Sequence of chain 1.P:
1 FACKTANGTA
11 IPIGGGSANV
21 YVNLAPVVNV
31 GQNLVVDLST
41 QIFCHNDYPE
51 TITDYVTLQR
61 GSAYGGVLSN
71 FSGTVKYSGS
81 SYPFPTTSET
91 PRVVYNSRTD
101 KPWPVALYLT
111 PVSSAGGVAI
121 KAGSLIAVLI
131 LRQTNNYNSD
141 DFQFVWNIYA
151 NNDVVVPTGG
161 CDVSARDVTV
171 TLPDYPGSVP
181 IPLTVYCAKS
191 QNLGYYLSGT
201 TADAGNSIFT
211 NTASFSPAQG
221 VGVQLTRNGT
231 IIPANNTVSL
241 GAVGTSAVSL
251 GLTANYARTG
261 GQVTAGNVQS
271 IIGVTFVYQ

The small molecule below binds the protein below.
Small molecule (SMILES): OC[C@H]1O[C@H](O)[C@@H](O)[C@@H](O)[C@@H]1O

Binding-site contacts:
Ligand atom O3 contacts residue PHE142 of chain 1.P at 4.0 Å.
Ligand atom O1 contacts residue TYR48 of chain 1.P at 3.1 Å.
Ligand atom C2 contacts residue PHE1 of chain 1.P at 3.7 Å (hydrophobic).
Ligand atom C4 contacts residue ASN135 of chain 1.P at 3.6 Å.
Ligand atom O5 contacts residue PHE1 of chain 1.P at 2.6 Å (h-bond).
Ligand atom O6 contacts residue ASP54 of chain 1.P at 2.6 Å (salt-bridge).
Ligand atom C1 contacts residue PHE1 of chain 1.P at 3.4 Å (hydrophobic).
Ligand atom C6 contacts residue ASP47 of chain 1.P at 3.8 Å.
Ligand atom O6 contacts residue PHE1 of chain 1.P at 2.6 Å (h-bond).
Ligand atom O5 contacts residue TYR48 of chain 1.P at 3.9 Å.
Ligand atom O2 contacts residue PHE1 of chain 1.P at 3.0 Å (h-bond).
Ligand atom C5 contacts residue PHE1 of chain 1.P at 3.5 Å (hydrophobic).
Ligand atom C6 contacts residue ILE52 of chain 1.P at 3.4 Å (hydrophobic).
Ligand atom C3 contacts residue ASP140 of chain 1.P at 3.0 Å.
Ligand atom O4 contacts residue ILE52 of chain 1.P at 3.3 Å.
Ligand atom O3 contacts residue GLN133 of chain 1.P at 3.4 Å (h-bond).
Ligand atom C4 contacts residue ILE52 of chain 1.P at 4.0 Å (hydrophobic).
Ligand atom C6 contacts residue TYR48 of chain 1.P at 3.3 Å (hydrophobic).
Ligand atom C5 contacts residue TYR48 of chain 1.P at 3.6 Å (hydrophobic).
Ligand atom O2 contacts residue GLN133 of chain 1.P at 3.7 Å.
Ligand atom C6 contacts residue ASP54 of chain 1.P at 3.6 Å.
Ligand atom O2 contacts residue ILE13 of chain 1.P at 3.4 Å.
Ligand atom C6 contacts residue PHE1 of chain 1.P at 3.5 Å (hydrophobic).
Ligand atom O3 contacts residue ASP140 of chain 1.P at 2.4 Å (salt-bridge).
Ligand atom C4 contacts residue ASP54 of chain 1.P at 3.7 Å.
Ligand atom O4 contacts residue ASN135 of chain 1.P at 2.6 Å (h-bond).
Ligand atom O3 contacts residue ASN135 of chain 1.P at 3.1 Å (h-bond).
Ligand atom C1 contacts residue ILE13 of chain 1.P at 3.3 Å (hydrophobic).
Ligand atom C6 contacts residue ASN46 of chain 1.P at 3.2 Å.
Ligand atom O6 contacts residue ASP47 of chain 1.P at 3.1 Å (salt-bridge).
Ligand atom C3 contacts residue ASN135 of chain 1.P at 3.7 Å.
Ligand atom O6 contacts residue ASN46 of chain 1.P at 2.8 Å (h-bond).
Ligand atom C2 contacts residue ILE13 of chain 1.P at 3.3 Å (hydrophobic).
Ligand atom O5 contacts residue ASP47 of chain 1.P at 3.7 Å.
Ligand atom C5 contacts residue ILE52 of chain 1.P at 3.5 Å (hydrophobic).
Ligand atom O4 contacts residue ASP54 of chain 1.P at 3.4 Å (salt-bridge).
Ligand atom O6 contacts residue TYR48 of chain 1.P at 3.8 Å.
Ligand atom C4 contacts residue PHE1 of chain 1.P at 3.7 Å (hydrophobic).
Ligand atom C2 contacts residue ASP140 of chain 1.P at 3.7 Å.
Ligand atom O1 contacts residue ILE13 of chain 1.P at 3.9 Å.